The protein below binds the small molecule below.
Small molecule (SMILES): CC[C@H]1OC(=O)C[C@@H](O)[C@H](C)[C@@H](O[C@@H]2O[C@H](C)[C@@H](O[C@H]3C[C@@](C)(O)[C@@H](O)[C@H](C)O3)[C@H](N(C)C)[C@H]2O)[C@@H](CC=O)C[C@@H](C)C(=O)/C=C/C(C)=C/[C@@H]1CO[C@@H]1O[C@H](C)[C@@H](O)[C@@H](OC)[C@H]1OC

Binding-site contacts:
Ligand atom C18 contacts residue GLU337 of chain 1.A at 4.0 Å.
Ligand atom C6C contacts residue ILE338 of chain 1.A at 3.7 Å (hydrophobic).
Ligand atom O20 contacts residue ARG277 of chain 1.A at 2.9 Å (salt-bridge).
Ligand atom O20 contacts residue GLU273 of chain 1.A at 4.0 Å.
Ligand atom C4B contacts residue CYS212 of chain 1.A at 4.0 Å (hydrophobic).
Ligand atom O5A contacts residue GLN274 of chain 1.A at 4.0 Å.
Ligand atom O3 contacts residue GLN274 of chain 1.A at 3.6 Å.
Ligand atom C3 contacts residue ILE338 of chain 1.A at 4.0 Å (hydrophobic).
Ligand atom C7B contacts residue GLU213 of chain 1.A at 3.7 Å.
Ligand atom C20 contacts residue ARG277 of chain 1.A at 3.9 Å.
Ligand atom C1C contacts residue ARG277 of chain 1.A at 3.9 Å.
Ligand atom C20 contacts residue GLN270 of chain 1.A at 3.2 Å.
Ligand atom C16 contacts residue GLU337 of chain 1.A at 3.8 Å.
Ligand atom C1 contacts residue GLU337 of chain 1.A at 3.9 Å.
Ligand atom C4B contacts residue GLU213 of chain 1.A at 3.7 Å.
Ligand atom C6A contacts residue GLN274 of chain 1.A at 4.0 Å.
Ligand atom C18 contacts residue PRO340 of chain 1.A at 3.5 Å (hydrophobic).
Ligand atom O1 contacts residue ARG277 of chain 1.A at 3.2 Å.
Ligand atom C23 contacts residue ARG277 of chain 1.A at 3.8 Å.
Ligand atom O4B contacts residue CYS212 of chain 1.A at 3.3 Å (h-bond).
Ligand atom O20 contacts residue GLN274 of chain 1.A at 4.0 Å.
Ligand atom O20 contacts residue GLN270 of chain 1.A at 3.1 Å (h-bond).
Ligand atom C1 contacts residue ARG277 of chain 1.A at 4.0 Å.
Ligand atom C4B contacts residue ARG215 of chain 1.A at 3.9 Å.
Ligand atom C6A contacts residue GLN271 of chain 1.A at 4.0 Å.
Ligand atom C1A contacts residue GLN274 of chain 1.A at 3.9 Å.
Ligand atom C18 contacts residue ILE338 of chain 1.A at 3.5 Å (hydrophobic).
Ligand atom O9 contacts residue ARG277 of chain 1.A at 3.3 Å (salt-bridge).
Ligand atom O3 contacts residue ARG277 of chain 1.A at 3.0 Å (salt-bridge).
Ligand atom O4B contacts residue GLU213 of chain 1.A at 2.9 Å (salt-bridge).
Ligand atom C5A contacts residue GLN274 of chain 1.A at 3.7 Å.
Ligand atom C6B contacts residue ARG215 of chain 1.A at 3.7 Å.
Ligand atom O3B contacts residue CYS212 of chain 1.A at 2.6 Å (h-bond).
Ligand atom C3B contacts residue CYS212 of chain 1.A at 3.5 Å (hydrophobic).
Ligand atom O3 contacts residue ILE338 of chain 1.A at 2.9 Å (h-bond).
Ligand atom C2 contacts residue GLU337 of chain 1.A at 3.3 Å.
Ligand atom O4B contacts residue ARG215 of chain 1.A at 3.6 Å.
Ligand atom C3 contacts residue ARG277 of chain 1.A at 3.5 Å.
Ligand atom C7B contacts residue CYS212 of chain 1.A at 3.5 Å (hydrophobic).
Ligand atom O2A contacts residue PRO340 of chain 1.A at 4.0 Å.

Sequence of chain 1.A:
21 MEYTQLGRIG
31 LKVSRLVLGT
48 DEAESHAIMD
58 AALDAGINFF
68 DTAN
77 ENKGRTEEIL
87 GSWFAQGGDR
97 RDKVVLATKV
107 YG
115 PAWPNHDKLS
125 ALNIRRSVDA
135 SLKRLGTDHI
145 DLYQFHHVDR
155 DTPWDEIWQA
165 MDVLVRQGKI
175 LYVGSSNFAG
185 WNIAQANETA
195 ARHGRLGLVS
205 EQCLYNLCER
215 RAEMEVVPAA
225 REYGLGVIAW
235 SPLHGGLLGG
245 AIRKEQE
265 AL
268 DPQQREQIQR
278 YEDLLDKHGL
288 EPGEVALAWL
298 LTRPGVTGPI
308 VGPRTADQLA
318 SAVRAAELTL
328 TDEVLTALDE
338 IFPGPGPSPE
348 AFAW